Sequence of chain 1.B:
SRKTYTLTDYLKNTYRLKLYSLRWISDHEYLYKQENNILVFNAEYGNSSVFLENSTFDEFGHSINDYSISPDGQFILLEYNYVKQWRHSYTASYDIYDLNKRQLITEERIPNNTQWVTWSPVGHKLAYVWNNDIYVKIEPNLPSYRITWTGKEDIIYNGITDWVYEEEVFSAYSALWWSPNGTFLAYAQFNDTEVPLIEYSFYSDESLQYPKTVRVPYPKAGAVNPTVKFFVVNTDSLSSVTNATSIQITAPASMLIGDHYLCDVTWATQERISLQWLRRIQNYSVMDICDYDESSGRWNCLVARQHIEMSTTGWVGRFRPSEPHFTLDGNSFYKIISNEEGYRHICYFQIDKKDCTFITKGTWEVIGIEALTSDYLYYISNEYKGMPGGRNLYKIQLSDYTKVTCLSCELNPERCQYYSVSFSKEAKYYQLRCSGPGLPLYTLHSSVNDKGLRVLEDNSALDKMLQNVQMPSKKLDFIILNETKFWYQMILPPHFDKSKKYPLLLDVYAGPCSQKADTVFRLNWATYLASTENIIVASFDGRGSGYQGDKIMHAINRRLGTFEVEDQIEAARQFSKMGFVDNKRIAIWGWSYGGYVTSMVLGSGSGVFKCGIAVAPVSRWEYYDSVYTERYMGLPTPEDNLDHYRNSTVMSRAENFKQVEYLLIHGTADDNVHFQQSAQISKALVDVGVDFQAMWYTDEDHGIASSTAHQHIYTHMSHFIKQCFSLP

Binding-site contacts:
Ligand atom C8 contacts residue ARG111 of chain 1.B at 3.7 Å.
Ligand atom C4 contacts residue ASN114 of chain 1.B at 4.2 Å.
Ligand atom C7 contacts residue ASN114 of chain 1.B at 3.2 Å.
Ligand atom C8 contacts residue ASN114 of chain 1.B at 4.4 Å.
Ligand atom N2 contacts residue ARG111 of chain 1.B at 3.9 Å.
Ligand atom C3 contacts residue ASN114 of chain 1.B at 3.8 Å.
Ligand atom C7 contacts residue ILE112 of chain 1.B at 4.1 Å (hydrophobic).
Ligand atom C1 contacts residue ASN83 of chain 1.B at 4.5 Å.
Ligand atom C7 contacts residue TYR82 of chain 1.B at 3.7 Å (hydrophobic).
Ligand atom C7 contacts residue ASP97 of chain 1.B at 4.0 Å.
Ligand atom C5 contacts residue ASN83 of chain 1.B at 4.0 Å.
Ligand atom O5 contacts residue ASN114 of chain 1.B at 2.3 Å (h-bond).
Ligand atom C8 contacts residue SER95 of chain 1.B at 4.5 Å.
Ligand atom O5 contacts residue SER95 of chain 1.B at 4.5 Å.
Ligand atom N2 contacts residue TYR82 of chain 1.B at 2.8 Å (h-bond).
Ligand atom C3 contacts residue TYR82 of chain 1.B at 3.2 Å (hydrophobic).
Ligand atom C2 contacts residue TYR82 of chain 1.B at 3.6 Å (hydrophobic).
Ligand atom C4 contacts residue HIS64 of chain 1.B at 4.2 Å.
Ligand atom C1 contacts residue SER95 of chain 1.B at 3.6 Å.
Ligand atom O6 contacts residue ASN83 of chain 1.B at 4.4 Å.
Ligand atom C8 contacts residue TYR82 of chain 1.B at 3.8 Å (hydrophobic).
Ligand atom C8 contacts residue ASP97 of chain 1.B at 3.2 Å.
Ligand atom C8 contacts residue TYR96 of chain 1.B at 3.2 Å (hydrophobic).
Ligand atom O3 contacts residue HIS64 of chain 1.B at 4.3 Å.
Ligand atom O6 contacts residue ASN114 of chain 1.B at 4.4 Å.
Ligand atom O7 contacts residue ILE112 of chain 1.B at 3.9 Å.
Ligand atom C7 contacts residue ARG111 of chain 1.B at 3.5 Å.
Ligand atom C5 contacts residue ASN114 of chain 1.B at 3.6 Å.
Ligand atom C3 contacts residue HIS64 of chain 1.B at 4.2 Å.
Ligand atom O3 contacts residue TYR82 of chain 1.B at 3.4 Å (h-bond).
Ligand atom N2 contacts residue ASN114 of chain 1.B at 2.9 Å (h-bond).
Ligand atom C1 contacts residue ASN114 of chain 1.B at 1.4 Å.
Ligand atom C2 contacts residue ASN114 of chain 1.B at 2.4 Å.
Ligand atom O7 contacts residue ASN114 of chain 1.B at 3.2 Å (h-bond).
Ligand atom O3 contacts residue ARG111 of chain 1.B at 3.9 Å.
Ligand atom O4 contacts residue HIS64 of chain 1.B at 3.0 Å (h-bond).
Ligand atom C8 contacts residue ILE112 of chain 1.B at 3.3 Å (hydrophobic).
Ligand atom N2 contacts residue SER95 of chain 1.B at 4.0 Å.
Ligand atom O7 contacts residue ARG111 of chain 1.B at 3.4 Å (salt-bridge).
Ligand atom N2 contacts residue ASP97 of chain 1.B at 4.3 Å.

This protein binds this small molecule.
Small molecule (SMILES): CC(=O)N[C@@H]1[C@@H](O)[C@H](O)[C@@H](CO)O[C@H]1O